Sequence of chain 1.A:
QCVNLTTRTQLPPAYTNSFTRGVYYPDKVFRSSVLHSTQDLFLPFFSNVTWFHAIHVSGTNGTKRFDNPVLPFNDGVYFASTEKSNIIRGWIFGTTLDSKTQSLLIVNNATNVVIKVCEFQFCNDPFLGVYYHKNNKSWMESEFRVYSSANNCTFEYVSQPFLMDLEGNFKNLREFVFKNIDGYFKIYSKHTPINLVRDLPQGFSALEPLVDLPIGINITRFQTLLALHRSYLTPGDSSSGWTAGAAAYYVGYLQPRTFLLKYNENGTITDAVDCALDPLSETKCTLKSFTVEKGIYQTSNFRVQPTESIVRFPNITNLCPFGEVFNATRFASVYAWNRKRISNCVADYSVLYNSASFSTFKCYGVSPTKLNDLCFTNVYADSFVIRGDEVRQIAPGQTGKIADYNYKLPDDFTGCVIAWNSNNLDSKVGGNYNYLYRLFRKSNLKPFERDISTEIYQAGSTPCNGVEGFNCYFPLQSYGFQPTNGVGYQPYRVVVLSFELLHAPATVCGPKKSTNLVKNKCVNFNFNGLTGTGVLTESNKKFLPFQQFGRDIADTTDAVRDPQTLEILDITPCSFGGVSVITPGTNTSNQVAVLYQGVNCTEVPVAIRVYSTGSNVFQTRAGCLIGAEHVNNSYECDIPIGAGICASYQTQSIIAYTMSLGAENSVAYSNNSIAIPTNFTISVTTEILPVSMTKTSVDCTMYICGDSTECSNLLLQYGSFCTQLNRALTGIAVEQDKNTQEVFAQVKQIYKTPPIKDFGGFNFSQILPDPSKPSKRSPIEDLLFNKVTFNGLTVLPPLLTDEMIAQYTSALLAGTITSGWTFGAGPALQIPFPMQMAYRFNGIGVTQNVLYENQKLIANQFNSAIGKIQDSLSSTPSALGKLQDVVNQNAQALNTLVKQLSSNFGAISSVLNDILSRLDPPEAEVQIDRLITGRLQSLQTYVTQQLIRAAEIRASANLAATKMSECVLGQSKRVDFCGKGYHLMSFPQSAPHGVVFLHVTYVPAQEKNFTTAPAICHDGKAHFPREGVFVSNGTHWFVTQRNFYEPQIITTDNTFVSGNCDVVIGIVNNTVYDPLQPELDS

The protein below binds the small molecule below.
Small molecule (SMILES): CC(=O)N[C@@H]1[C@@H](O)[C@H](O)[C@@H](CO)O[C@H]1O

Binding-site contacts:
Ligand atom C2 contacts residue ASN696 of chain 1.A at 2.5 Å.
Ligand atom C8 contacts residue GLY1118 of chain 1.A at 3.7 Å.
Ligand atom C8 contacts residue ASN696 of chain 1.A at 4.4 Å.
Ligand atom O5 contacts residue ASN696 of chain 1.A at 2.4 Å (h-bond).
Ligand atom N2 contacts residue ASN696 of chain 1.A at 2.9 Å (h-bond).
Ligand atom C4 contacts residue ASN696 of chain 1.A at 4.2 Å.
Ligand atom C1 contacts residue ASN696 of chain 1.A at 1.4 Å.
Ligand atom O5 contacts residue ASP783 of chain 1.B at 4.3 Å.
Ligand atom O7 contacts residue ASN696 of chain 1.A at 3.4 Å (h-bond).
Ligand atom C5 contacts residue ASN696 of chain 1.A at 3.7 Å.
Ligand atom C7 contacts residue ASN696 of chain 1.A at 3.3 Å.
Ligand atom C3 contacts residue ASN696 of chain 1.A at 3.8 Å.

Sequence of chain 1.B:
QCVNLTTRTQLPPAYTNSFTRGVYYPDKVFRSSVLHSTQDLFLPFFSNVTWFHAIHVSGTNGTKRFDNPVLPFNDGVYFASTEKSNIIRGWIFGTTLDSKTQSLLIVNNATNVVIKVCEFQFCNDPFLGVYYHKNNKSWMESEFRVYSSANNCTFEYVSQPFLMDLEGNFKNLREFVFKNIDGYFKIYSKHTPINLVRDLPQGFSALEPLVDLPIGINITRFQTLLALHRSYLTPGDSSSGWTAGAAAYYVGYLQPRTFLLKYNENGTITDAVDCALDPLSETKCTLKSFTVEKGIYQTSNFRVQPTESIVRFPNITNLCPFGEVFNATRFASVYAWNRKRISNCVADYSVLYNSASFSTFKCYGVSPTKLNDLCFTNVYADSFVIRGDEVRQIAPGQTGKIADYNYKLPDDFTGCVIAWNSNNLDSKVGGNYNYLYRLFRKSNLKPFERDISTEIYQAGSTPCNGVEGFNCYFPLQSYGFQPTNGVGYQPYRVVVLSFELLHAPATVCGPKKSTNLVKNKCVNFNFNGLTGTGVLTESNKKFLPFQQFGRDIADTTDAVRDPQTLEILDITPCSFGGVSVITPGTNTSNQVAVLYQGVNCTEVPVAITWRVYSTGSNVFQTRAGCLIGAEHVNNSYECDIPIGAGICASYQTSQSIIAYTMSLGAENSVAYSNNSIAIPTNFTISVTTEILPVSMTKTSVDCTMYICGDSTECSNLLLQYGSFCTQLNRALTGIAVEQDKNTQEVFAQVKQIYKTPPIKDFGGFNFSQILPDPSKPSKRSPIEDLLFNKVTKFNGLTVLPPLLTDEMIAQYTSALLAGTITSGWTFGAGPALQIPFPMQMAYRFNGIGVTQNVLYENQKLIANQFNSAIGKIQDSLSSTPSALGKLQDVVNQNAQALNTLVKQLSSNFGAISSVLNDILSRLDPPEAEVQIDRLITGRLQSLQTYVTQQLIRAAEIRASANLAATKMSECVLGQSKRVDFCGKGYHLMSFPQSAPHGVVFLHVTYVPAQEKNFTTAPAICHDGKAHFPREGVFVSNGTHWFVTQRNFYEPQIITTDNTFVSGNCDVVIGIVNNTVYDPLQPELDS